Sequence of chain 1.F:
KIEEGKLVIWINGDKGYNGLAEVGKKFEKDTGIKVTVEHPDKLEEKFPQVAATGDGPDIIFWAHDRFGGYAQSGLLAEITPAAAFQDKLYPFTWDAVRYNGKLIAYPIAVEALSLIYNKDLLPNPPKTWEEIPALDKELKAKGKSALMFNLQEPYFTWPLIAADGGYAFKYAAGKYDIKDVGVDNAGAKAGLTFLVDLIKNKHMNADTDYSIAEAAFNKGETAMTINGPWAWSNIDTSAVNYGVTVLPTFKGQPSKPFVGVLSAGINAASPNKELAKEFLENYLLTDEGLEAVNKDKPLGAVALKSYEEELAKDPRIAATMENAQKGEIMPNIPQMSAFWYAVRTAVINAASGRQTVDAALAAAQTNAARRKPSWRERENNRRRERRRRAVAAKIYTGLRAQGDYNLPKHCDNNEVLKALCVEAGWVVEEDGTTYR

Binding-site contacts:
Ligand atom O2 contacts residue ALA64 of chain 1.F at 3.1 Å.
Ligand atom C2 contacts residue GLU112 of chain 1.F at 3.3 Å.
Ligand atom C2 contacts residue TRP231 of chain 1.F at 3.7 Å (hydrophobic).
Ligand atom C1 contacts residue TRP231 of chain 1.F at 3.6 Å (hydrophobic).
Ligand atom O4 contacts residue TRP341 of chain 1.F at 3.6 Å.
Ligand atom O3 contacts residue ARG67 of chain 1.F at 3.2 Å (salt-bridge).
Ligand atom C6 contacts residue GLU154 of chain 1.F at 3.3 Å.
Ligand atom O3 contacts residue TRP341 of chain 1.F at 3.8 Å.
Ligand atom O1 contacts residue LYS16 of chain 1.F at 2.9 Å (salt-bridge).
Ligand atom O1 contacts residue ASP15 of chain 1.F at 2.7 Å (salt-bridge).
Ligand atom C6 contacts residue PHE157 of chain 1.F at 3.8 Å (hydrophobic).
Ligand atom O6 contacts residue PRO155 of chain 1.F at 3.4 Å.
Ligand atom O2 contacts residue ASP66 of chain 1.F at 2.6 Å (salt-bridge).
Ligand atom C5 contacts residue GLU154 of chain 1.F at 3.9 Å.
Ligand atom C1 contacts residue LYS16 of chain 1.F at 3.6 Å.
Ligand atom O3 contacts residue GLU112 of chain 1.F at 3.7 Å.
Ligand atom O6 contacts residue TYR156 of chain 1.F at 3.0 Å (h-bond).
Ligand atom C1 contacts residue TYR156 of chain 1.F at 3.5 Å (hydrophobic).
Ligand atom C2 contacts residue ASP66 of chain 1.F at 3.3 Å.
Ligand atom C1 contacts residue ASP15 of chain 1.F at 3.4 Å.
Ligand atom O6 contacts residue GLU154 of chain 1.F at 2.6 Å (salt-bridge).
Ligand atom C6 contacts residue TRP341 of chain 1.F at 3.6 Å (hydrophobic).
Ligand atom O2 contacts residue MET331 of chain 1.F at 4.0 Å.
Ligand atom O2 contacts residue LYS16 of chain 1.F at 2.7 Å (salt-bridge).
Ligand atom C3 contacts residue TRP63 of chain 1.F at 3.6 Å (hydrophobic).
Ligand atom O2 contacts residue GLU112 of chain 1.F at 2.6 Å (salt-bridge).
Ligand atom O5 contacts residue TYR156 of chain 1.F at 3.2 Å.
Ligand atom C3 contacts residue ASP66 of chain 1.F at 3.5 Å.
Ligand atom C6 contacts residue TYR156 of chain 1.F at 3.7 Å (hydrophobic).
Ligand atom O3 contacts residue ASP66 of chain 1.F at 2.5 Å (salt-bridge).
Ligand atom O3 contacts residue TRP63 of chain 1.F at 3.3 Å (h-bond).
Ligand atom O4 contacts residue ARG67 of chain 1.F at 3.1 Å (salt-bridge).
Ligand atom O6 contacts residue PHE157 of chain 1.F at 3.5 Å.
Ligand atom O2 contacts residue TRP231 of chain 1.F at 3.9 Å.
Ligand atom C6 contacts residue PRO155 of chain 1.F at 3.9 Å (hydrophobic).
Ligand atom C2 contacts residue LYS16 of chain 1.F at 3.7 Å.
Ligand atom O1 contacts residue ASN13 of chain 1.F at 3.5 Å (h-bond).
Ligand atom O3 contacts residue ALA64 of chain 1.F at 3.3 Å.
Ligand atom O2 contacts residue TRP63 of chain 1.F at 3.7 Å.
Ligand atom C4 contacts residue TRP341 of chain 1.F at 3.5 Å (hydrophobic).

This protein binds this small molecule.
Small molecule (SMILES): OC[C@H]1O[C@H](O[C@H]2[C@H](O)[C@@H](O)[C@@H](O)O[C@@H]2CO)[C@H](O)[C@@H](O)[C@@H]1O